Binding-site contacts:
Ligand atom CE1 contacts residue GLU38 of chain 1.B at 2.9 Å.
Ligand atom OH contacts residue ASP37 of chain 1.B at 3.8 Å.
Ligand atom CE2 contacts residue ASP34 of chain 1.B at 3.2 Å.
Ligand atom CZ contacts residue GLU38 of chain 1.B at 3.6 Å.
Ligand atom CD2 contacts residue ASP34 of chain 1.B at 4.0 Å.
Ligand atom CD1 contacts residue GLU38 of chain 1.B at 3.1 Å.
Ligand atom C10 contacts residue GLU38 of chain 1.B at 3.6 Å.
Ligand atom C10 contacts residue ASN76 of chain 1.C at 3.2 Å.
Ligand atom OH contacts residue ASP34 of chain 1.B at 3.0 Å (salt-bridge).
Ligand atom C contacts residue ASN76 of chain 1.C at 3.7 Å.
Ligand atom CZ contacts residue ASP34 of chain 1.B at 3.7 Å.
Ligand atom CG contacts residue GLU38 of chain 1.B at 3.9 Å.
Ligand atom N contacts residue ASN76 of chain 1.C at 3.6 Å (h-bond).
Ligand atom OH contacts residue GLU38 of chain 1.B at 3.8 Å.
Ligand atom CE2 contacts residue GLU38 of chain 1.B at 4.4 Å.
Ligand atom CA contacts residue ASN76 of chain 1.C at 4.0 Å.
Ligand atom CD2 contacts residue GLU38 of chain 1.B at 4.5 Å.

Sequence of chain 1.C:
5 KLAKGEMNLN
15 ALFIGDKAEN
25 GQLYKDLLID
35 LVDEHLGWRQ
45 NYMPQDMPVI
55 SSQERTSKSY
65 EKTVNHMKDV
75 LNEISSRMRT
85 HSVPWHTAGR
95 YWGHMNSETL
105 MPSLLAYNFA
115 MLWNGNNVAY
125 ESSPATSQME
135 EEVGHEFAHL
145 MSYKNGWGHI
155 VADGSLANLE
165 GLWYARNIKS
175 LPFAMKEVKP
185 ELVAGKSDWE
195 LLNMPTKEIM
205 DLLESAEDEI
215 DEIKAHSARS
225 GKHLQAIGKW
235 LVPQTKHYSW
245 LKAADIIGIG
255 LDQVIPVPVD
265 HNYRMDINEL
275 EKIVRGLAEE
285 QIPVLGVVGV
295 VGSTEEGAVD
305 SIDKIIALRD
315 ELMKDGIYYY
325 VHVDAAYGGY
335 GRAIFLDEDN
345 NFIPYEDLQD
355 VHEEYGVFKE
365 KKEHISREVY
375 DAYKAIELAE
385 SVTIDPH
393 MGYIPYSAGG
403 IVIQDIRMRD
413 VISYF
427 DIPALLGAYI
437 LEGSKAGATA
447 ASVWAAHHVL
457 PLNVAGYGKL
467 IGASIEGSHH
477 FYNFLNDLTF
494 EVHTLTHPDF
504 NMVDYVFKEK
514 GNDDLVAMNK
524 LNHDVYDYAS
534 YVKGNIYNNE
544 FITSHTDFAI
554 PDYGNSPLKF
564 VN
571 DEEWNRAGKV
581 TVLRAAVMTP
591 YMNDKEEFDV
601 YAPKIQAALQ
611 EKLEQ

A protein and the small-molecule ligand that binds it are described below.
Small molecule (SMILES): CN[C@H](C)Cc1ccc(O)cc1

Sequence of chain 1.B:
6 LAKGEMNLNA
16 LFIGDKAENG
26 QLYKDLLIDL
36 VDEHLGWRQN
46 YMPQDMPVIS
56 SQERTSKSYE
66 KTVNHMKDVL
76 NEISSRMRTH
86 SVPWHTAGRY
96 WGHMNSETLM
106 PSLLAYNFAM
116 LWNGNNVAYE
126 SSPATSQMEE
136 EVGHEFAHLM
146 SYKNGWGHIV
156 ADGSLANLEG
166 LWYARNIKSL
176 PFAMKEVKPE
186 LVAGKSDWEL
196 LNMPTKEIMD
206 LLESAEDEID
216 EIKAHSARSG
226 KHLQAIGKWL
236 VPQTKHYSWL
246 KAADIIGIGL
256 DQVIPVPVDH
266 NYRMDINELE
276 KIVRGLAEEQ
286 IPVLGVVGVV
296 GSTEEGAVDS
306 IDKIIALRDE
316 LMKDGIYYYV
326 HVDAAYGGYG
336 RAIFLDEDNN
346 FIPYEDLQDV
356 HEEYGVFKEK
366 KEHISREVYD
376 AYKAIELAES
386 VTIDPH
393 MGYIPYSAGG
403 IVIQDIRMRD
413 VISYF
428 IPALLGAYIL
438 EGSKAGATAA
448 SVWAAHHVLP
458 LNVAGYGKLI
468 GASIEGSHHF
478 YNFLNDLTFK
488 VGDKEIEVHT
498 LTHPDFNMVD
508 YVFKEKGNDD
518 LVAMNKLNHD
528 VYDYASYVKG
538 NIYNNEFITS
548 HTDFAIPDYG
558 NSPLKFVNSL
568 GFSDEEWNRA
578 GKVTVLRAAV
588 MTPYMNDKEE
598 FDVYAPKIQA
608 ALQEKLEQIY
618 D